Binding-site contacts:
Ligand atom C3 contacts residue ALA249 of chain 1.A at 3.6 Å (hydrophobic).
Ligand atom O2 contacts residue SER96 of chain 1.A at 2.7 Å (h-bond).
Ligand atom C3 contacts residue PHE186 of chain 1.A at 4.1 Å (hydrophobic).
Ligand atom C8 contacts residue HEM1 of chain 1.B at 3.9 Å.
Ligand atom C8 contacts residue PHE299 of chain 1.A at 3.8 Å (hydrophobic).
Ligand atom C2 contacts residue PHE186 of chain 1.A at 4.2 Å (hydrophobic).
Ligand atom C5 contacts residue LEU99 of chain 1.A at 3.9 Å (hydrophobic).
Ligand atom C6 contacts residue HEM1 of chain 1.B at 3.6 Å.
Ligand atom O2 contacts residue ILE98 of chain 1.A at 4.0 Å.
Ligand atom O1 contacts residue SER96 of chain 1.A at 4.1 Å.
Ligand atom C7 contacts residue SER248 of chain 1.A at 4.2 Å.
Ligand atom C2 contacts residue VAL182 of chain 1.A at 4.3 Å (hydrophobic).
Ligand atom O1 contacts residue SER245 of chain 1.A at 3.6 Å.
Ligand atom C4 contacts residue PHE183 of chain 1.A at 4.2 Å (hydrophobic).
Ligand atom O1 contacts residue SER248 of chain 1.A at 3.4 Å.
Ligand atom O1 contacts residue ARG93 of chain 1.A at 2.9 Å (salt-bridge).
Ligand atom C7 contacts residue ARG93 of chain 1.A at 3.9 Å.
Ligand atom O2 contacts residue SER245 of chain 1.A at 2.5 Å (h-bond).
Ligand atom C2 contacts residue ALA249 of chain 1.A at 3.9 Å (hydrophobic).
Ligand atom C3 contacts residue LEU99 of chain 1.A at 4.1 Å (hydrophobic).
Ligand atom C1 contacts residue SER245 of chain 1.A at 4.3 Å.
Ligand atom C2 contacts residue ARG93 of chain 1.A at 4.3 Å.
Ligand atom C7 contacts residue SER245 of chain 1.A at 3.4 Å.
Ligand atom C4 contacts residue ALA249 of chain 1.A at 3.4 Å (hydrophobic).
Ligand atom C6 contacts residue LEU99 of chain 1.A at 3.8 Å (hydrophobic).
Ligand atom C5 contacts residue HEM1 of chain 1.B at 3.4 Å.
Ligand atom C6 contacts residue ALA249 of chain 1.A at 3.7 Å (hydrophobic).
Ligand atom C1 contacts residue LEU99 of chain 1.A at 3.7 Å (hydrophobic).
Ligand atom C2 contacts residue LEU99 of chain 1.A at 3.8 Å (hydrophobic).
Ligand atom C5 contacts residue ALA249 of chain 1.A at 3.5 Å (hydrophobic).
Ligand atom C7 contacts residue LEU99 of chain 1.A at 4.1 Å (hydrophobic).
Ligand atom C4 contacts residue PHE299 of chain 1.A at 4.4 Å (hydrophobic).
Ligand atom C2 contacts residue SER248 of chain 1.A at 4.0 Å.
Ligand atom C8 contacts residue ALA249 of chain 1.A at 4.0 Å (hydrophobic).
Ligand atom C8 contacts residue PHE183 of chain 1.A at 3.7 Å (hydrophobic).
Ligand atom C4 contacts residue LEU99 of chain 1.A at 4.2 Å (hydrophobic).
Ligand atom C3 contacts residue PHE183 of chain 1.A at 3.8 Å (hydrophobic).
Ligand atom C1 contacts residue ALA249 of chain 1.A at 3.9 Å (hydrophobic).
Ligand atom O2 contacts residue LEU99 of chain 1.A at 3.7 Å.
Ligand atom C7 contacts residue SER96 of chain 1.A at 3.6 Å.

Sequence of chain 1.A:
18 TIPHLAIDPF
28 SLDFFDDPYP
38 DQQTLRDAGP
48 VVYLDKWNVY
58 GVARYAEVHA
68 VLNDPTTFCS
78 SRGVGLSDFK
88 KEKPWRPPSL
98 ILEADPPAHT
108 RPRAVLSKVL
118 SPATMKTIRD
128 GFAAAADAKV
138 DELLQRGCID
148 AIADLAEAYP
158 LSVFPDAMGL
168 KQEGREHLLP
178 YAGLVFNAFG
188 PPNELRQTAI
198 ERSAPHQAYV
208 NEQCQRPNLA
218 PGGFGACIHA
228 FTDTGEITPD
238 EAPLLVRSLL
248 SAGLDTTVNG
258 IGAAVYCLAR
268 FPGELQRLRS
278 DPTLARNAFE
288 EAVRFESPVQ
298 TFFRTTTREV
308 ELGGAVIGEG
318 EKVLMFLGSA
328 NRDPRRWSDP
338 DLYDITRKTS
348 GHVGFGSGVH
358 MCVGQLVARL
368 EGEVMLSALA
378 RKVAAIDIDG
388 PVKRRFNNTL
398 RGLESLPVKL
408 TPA

This small molecule binds to this protein.
Small molecule (SMILES): Cc1ccc(C(=O)O)cc1